This small molecule binds to this protein.
Small molecule (SMILES): CC(=O)N[C@H]1[C@H](O[C@H]2[C@H](O)[C@@H](NC(C)=O)CO[C@@H]2CO)O[C@H](CO)[C@@H](O)[C@@H]1O

Sequence of chain 1.A:
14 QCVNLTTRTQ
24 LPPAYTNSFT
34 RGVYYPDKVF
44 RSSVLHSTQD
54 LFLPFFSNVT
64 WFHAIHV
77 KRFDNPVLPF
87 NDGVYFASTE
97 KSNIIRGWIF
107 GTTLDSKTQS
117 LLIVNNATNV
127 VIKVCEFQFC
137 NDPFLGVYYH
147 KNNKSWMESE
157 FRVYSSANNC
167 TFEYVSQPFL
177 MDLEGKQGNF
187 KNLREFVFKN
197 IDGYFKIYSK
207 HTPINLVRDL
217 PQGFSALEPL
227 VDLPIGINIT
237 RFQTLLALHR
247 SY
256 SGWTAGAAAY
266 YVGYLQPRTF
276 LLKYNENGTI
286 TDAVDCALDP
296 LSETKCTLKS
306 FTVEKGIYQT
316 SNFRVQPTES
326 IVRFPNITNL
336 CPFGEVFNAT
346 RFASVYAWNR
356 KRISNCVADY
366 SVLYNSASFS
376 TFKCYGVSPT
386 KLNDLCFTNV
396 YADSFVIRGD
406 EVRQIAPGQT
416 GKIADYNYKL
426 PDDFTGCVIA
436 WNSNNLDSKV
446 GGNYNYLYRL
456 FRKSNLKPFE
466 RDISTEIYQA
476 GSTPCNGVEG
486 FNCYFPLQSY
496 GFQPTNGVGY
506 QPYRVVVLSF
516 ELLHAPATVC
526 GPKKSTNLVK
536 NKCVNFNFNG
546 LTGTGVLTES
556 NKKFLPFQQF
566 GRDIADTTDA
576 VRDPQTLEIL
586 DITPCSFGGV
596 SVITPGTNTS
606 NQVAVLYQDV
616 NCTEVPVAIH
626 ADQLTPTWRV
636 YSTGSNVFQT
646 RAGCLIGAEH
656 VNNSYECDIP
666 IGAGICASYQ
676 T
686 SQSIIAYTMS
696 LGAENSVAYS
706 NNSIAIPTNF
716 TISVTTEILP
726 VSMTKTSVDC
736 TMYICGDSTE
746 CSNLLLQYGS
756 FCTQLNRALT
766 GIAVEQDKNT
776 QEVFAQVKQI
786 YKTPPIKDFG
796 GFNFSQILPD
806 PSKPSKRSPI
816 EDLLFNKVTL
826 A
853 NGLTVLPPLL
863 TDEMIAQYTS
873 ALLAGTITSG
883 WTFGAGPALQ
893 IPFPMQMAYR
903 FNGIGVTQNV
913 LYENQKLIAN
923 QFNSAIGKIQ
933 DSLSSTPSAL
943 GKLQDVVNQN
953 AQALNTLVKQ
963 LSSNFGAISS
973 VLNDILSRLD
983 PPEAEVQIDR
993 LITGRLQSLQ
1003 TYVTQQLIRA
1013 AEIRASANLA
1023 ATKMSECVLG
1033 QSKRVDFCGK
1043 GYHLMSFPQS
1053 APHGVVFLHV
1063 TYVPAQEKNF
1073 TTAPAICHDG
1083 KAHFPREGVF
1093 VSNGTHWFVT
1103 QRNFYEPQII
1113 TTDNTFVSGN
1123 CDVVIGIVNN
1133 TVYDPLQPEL

Binding-site contacts:
Ligand atom O7 contacts residue HIS1098 of chain 1.A at 3.3 Å.
Ligand atom N2 contacts residue GLY1096 of chain 1.A at 4.2 Å.
Ligand atom C1 contacts residue ASN1095 of chain 1.A at 1.5 Å.
Ligand atom O5 contacts residue PHE1100 of chain 1.A at 3.3 Å.
Ligand atom C7 contacts residue HIS1098 of chain 1.A at 3.4 Å.
Ligand atom C8 contacts residue HIS1098 of chain 1.A at 3.4 Å.
Ligand atom O5 contacts residue ASN1095 of chain 1.A at 2.4 Å (h-bond).
Ligand atom C7 contacts residue ASN1095 of chain 1.A at 3.2 Å.
Ligand atom C5 contacts residue ASN1095 of chain 1.A at 3.7 Å.
Ligand atom C4 contacts residue ASN1095 of chain 1.A at 4.3 Å.
Ligand atom C8 contacts residue ASN1095 of chain 1.A at 3.5 Å.
Ligand atom N2 contacts residue ASN1095 of chain 1.A at 2.3 Å (h-bond).
Ligand atom C6 contacts residue PHE1100 of chain 1.A at 3.4 Å (hydrophobic).
Ligand atom C1 contacts residue PHE1100 of chain 1.A at 4.0 Å (hydrophobic).
Ligand atom C4 contacts residue HIS1098 of chain 1.A at 4.5 Å.
Ligand atom C2 contacts residue ASN1095 of chain 1.A at 2.5 Å.
Ligand atom O4 contacts residue HIS1098 of chain 1.A at 4.0 Å.
Ligand atom N2 contacts residue HIS1098 of chain 1.A at 4.1 Å.
Ligand atom C3 contacts residue HIS1098 of chain 1.A at 4.1 Å.
Ligand atom C5 contacts residue PHE1100 of chain 1.A at 3.5 Å (hydrophobic).
Ligand atom C8 contacts residue GLY1096 of chain 1.A at 4.1 Å.
Ligand atom O7 contacts residue ASN1095 of chain 1.A at 4.2 Å.
Ligand atom C3 contacts residue ASN1095 of chain 1.A at 3.9 Å.